Sequence of chain 1.C:
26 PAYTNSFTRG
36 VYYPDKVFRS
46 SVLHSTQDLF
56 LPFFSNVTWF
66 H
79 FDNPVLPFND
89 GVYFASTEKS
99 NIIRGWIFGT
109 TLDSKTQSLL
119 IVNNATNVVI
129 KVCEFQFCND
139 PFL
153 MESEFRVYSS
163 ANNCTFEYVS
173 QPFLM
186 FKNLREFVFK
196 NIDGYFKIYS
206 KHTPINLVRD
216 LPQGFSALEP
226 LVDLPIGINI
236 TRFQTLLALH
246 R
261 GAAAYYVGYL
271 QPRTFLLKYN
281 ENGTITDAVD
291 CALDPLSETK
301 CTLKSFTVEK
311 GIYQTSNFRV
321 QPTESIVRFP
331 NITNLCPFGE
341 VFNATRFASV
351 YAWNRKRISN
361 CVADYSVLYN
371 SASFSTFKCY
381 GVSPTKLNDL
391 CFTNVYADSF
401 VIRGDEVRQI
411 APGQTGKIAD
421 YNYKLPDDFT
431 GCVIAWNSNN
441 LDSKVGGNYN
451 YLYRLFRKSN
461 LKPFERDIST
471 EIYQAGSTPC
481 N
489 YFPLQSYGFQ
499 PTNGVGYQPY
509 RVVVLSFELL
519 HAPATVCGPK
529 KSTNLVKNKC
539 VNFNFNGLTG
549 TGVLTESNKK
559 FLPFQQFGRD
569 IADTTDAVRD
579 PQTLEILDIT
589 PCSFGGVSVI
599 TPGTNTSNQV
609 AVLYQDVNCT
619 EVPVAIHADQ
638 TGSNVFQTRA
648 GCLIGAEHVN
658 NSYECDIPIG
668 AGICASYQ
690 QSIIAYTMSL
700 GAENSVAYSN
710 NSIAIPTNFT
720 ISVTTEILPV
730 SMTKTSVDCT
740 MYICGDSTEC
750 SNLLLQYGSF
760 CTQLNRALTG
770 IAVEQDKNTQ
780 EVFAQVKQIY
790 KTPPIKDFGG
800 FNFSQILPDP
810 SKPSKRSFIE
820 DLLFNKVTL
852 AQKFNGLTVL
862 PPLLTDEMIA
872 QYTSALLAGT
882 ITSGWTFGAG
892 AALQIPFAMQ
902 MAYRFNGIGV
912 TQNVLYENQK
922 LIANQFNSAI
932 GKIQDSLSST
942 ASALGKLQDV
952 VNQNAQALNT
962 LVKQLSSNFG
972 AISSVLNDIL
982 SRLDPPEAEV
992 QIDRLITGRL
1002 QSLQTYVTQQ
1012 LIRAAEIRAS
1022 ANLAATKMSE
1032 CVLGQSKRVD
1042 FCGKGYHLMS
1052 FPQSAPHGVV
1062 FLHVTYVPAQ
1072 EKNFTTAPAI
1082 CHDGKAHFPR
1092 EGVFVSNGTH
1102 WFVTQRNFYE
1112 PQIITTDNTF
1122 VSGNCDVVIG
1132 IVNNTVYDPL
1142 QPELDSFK

This small molecule binds to this protein.
Small molecule (SMILES): CC(=O)N[C@@H]1[C@@H](O)[C@H](O)[C@@H](CO)O[C@H]1O

Sequence of chain 1.A:
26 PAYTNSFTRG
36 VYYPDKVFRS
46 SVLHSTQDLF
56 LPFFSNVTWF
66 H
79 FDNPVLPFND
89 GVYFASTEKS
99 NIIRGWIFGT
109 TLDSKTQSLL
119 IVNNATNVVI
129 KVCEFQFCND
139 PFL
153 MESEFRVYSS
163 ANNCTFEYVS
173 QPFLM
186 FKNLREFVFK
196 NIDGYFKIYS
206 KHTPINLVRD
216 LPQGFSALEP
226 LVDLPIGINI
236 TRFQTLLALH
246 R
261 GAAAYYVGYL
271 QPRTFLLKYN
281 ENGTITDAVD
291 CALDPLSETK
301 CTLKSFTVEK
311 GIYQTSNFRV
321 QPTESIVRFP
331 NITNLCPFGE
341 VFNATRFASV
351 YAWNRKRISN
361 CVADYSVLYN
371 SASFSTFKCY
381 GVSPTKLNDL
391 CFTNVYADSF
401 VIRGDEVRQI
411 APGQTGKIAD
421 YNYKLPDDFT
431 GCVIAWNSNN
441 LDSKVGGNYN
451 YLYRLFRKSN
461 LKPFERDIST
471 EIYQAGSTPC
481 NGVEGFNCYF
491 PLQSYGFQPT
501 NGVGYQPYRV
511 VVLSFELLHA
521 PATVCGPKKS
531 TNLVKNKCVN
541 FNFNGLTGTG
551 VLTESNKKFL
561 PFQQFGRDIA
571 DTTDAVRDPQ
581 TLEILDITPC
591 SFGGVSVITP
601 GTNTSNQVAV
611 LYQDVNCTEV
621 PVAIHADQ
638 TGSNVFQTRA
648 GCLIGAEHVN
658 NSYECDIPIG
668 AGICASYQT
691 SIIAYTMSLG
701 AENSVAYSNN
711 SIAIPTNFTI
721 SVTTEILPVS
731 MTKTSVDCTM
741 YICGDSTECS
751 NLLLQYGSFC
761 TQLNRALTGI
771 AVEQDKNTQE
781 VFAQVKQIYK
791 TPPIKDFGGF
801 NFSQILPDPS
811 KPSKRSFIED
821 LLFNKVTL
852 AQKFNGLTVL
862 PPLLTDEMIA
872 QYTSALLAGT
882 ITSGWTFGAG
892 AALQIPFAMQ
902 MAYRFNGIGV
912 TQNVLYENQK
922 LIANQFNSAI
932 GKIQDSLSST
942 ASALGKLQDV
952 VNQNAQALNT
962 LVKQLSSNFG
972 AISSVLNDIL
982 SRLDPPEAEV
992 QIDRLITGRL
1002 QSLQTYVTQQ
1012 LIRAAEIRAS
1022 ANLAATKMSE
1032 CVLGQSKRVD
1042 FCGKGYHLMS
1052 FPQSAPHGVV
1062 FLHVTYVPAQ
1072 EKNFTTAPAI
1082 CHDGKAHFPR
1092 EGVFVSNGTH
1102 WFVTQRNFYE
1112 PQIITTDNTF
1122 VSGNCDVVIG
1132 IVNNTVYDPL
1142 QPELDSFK

Binding-site contacts:
Ligand atom C3 contacts residue ASN709 of chain 1.A at 3.8 Å.
Ligand atom N2 contacts residue ASN709 of chain 1.A at 2.9 Å (h-bond).
Ligand atom O5 contacts residue ASN709 of chain 1.A at 2.3 Å (h-bond).
Ligand atom C5 contacts residue ASP796 of chain 1.C at 4.0 Å.
Ligand atom C5 contacts residue ASN709 of chain 1.A at 3.6 Å.
Ligand atom C8 contacts residue GLY1131 of chain 1.A at 4.3 Å.
Ligand atom C7 contacts residue ASN709 of chain 1.A at 3.0 Å.
Ligand atom O7 contacts residue ASN709 of chain 1.A at 2.6 Å (h-bond).
Ligand atom C4 contacts residue ASN709 of chain 1.A at 4.2 Å.
Ligand atom C8 contacts residue ASN709 of chain 1.A at 3.5 Å.
Ligand atom C1 contacts residue ASN709 of chain 1.A at 1.4 Å.
Ligand atom C1 contacts residue ASP796 of chain 1.C at 4.1 Å.
Ligand atom C2 contacts residue ASN709 of chain 1.A at 2.4 Å.
Ligand atom O5 contacts residue ASP796 of chain 1.C at 3.1 Å (salt-bridge).
Ligand atom C8 contacts residue ASN710 of chain 1.A at 4.3 Å.
Ligand atom C6 contacts residue ASP796 of chain 1.C at 3.7 Å.